This small molecule binds to this protein.
Small molecule (SMILES): c1ccc(-c2ccccc2)cc1

Binding-site contacts:
Ligand atom C16 contacts residue HIS233 of chain 3.A at 4.2 Å.
Ligand atom C3 contacts residue LEU331 of chain 3.A at 4.2 Å (hydrophobic).
Ligand atom C14 contacts residue HIS321 of chain 3.A at 3.6 Å.
Ligand atom C16 contacts residue LEU331 of chain 3.A at 3.9 Å (hydrophobic).
Ligand atom C16 contacts residue HIS321 of chain 3.A at 4.3 Å.
Ligand atom C4 contacts residue ILE334 of chain 3.A at 4.0 Å (hydrophobic).
Ligand atom C2 contacts residue LEU331 of chain 3.A at 4.5 Å (hydrophobic).
Ligand atom C13 contacts residue ASP230 of chain 3.A at 4.1 Å.
Ligand atom C14 contacts residue GLN226 of chain 3.A at 3.3 Å.
Ligand atom C1 contacts residue PHE376 of chain 3.A at 4.0 Å (hydrophobic).
Ligand atom C5 contacts residue VAL287 of chain 3.A at 4.1 Å (hydrophobic).
Ligand atom C13 contacts residue GLN226 of chain 3.A at 3.3 Å.
Ligand atom C5 contacts residue ILE334 of chain 3.A at 4.4 Å (hydrophobic).
Ligand atom C13 contacts residue HIS233 of chain 3.A at 3.7 Å.
Ligand atom C15 contacts residue ASP230 of chain 3.A at 3.8 Å.
Ligand atom C15 contacts residue HIS233 of chain 3.A at 3.8 Å.
Ligand atom C14 contacts residue PHE227 of chain 3.A at 4.3 Å (hydrophobic).
Ligand atom C12 contacts residue HIS233 of chain 3.A at 4.1 Å.
Ligand atom C3 contacts residue MET231 of chain 3.A at 4.4 Å (hydrophobic).
Ligand atom C6 contacts residue ALA234 of chain 3.A at 4.1 Å (hydrophobic).
Ligand atom C13 contacts residue HIS321 of chain 3.A at 4.2 Å.
Ligand atom C13 contacts residue LEU331 of chain 3.A at 4.3 Å (hydrophobic).
Ligand atom C17 contacts residue HIS233 of chain 3.A at 4.3 Å.
Ligand atom C12 contacts residue PHE227 of chain 3.A at 3.6 Å (hydrophobic).
Ligand atom C14 contacts residue ASP230 of chain 3.A at 3.2 Å.
Ligand atom C17 contacts residue PHE376 of chain 3.A at 3.9 Å (hydrophobic).
Ligand atom C15 contacts residue HIS321 of chain 3.A at 3.7 Å.
Ligand atom C2 contacts residue PHE376 of chain 3.A at 4.4 Å (hydrophobic).
Ligand atom C17 contacts residue LEU331 of chain 3.A at 3.6 Å (hydrophobic).
Ligand atom C3 contacts residue GLY319 of chain 3.A at 3.4 Å.
Ligand atom C4 contacts residue GLY319 of chain 3.A at 3.3 Å.
Ligand atom C14 contacts residue HIS233 of chain 3.A at 3.5 Å.
Ligand atom C12 contacts residue GLN226 of chain 3.A at 3.5 Å.
Ligand atom C1 contacts residue ALA234 of chain 3.A at 3.7 Å (hydrophobic).
Ligand atom C5 contacts residue ILE283 of chain 3.A at 4.1 Å (hydrophobic).
Ligand atom C15 contacts residue MET231 of chain 3.A at 4.3 Å (hydrophobic).
Ligand atom C6 contacts residue VAL287 of chain 3.A at 4.4 Å (hydrophobic).
Ligand atom C13 contacts residue PHE227 of chain 3.A at 3.8 Å (hydrophobic).
Ligand atom C12 contacts residue LEU331 of chain 3.A at 3.8 Å (hydrophobic).
Ligand atom C6 contacts residue PHE376 of chain 3.A at 4.4 Å (hydrophobic).

Sequence of chain 3.A:
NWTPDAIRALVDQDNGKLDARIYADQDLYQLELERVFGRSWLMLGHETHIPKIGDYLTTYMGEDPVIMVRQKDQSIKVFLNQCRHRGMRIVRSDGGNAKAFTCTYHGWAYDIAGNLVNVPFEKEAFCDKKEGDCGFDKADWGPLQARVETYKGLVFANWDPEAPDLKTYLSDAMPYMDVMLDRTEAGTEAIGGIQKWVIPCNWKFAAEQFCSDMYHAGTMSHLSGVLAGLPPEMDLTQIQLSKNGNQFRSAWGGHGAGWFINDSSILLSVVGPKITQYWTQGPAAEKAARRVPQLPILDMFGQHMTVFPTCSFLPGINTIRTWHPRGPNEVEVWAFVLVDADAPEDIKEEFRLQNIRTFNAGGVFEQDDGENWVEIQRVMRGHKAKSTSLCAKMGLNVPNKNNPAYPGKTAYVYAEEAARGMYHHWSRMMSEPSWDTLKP